Sequence of chain 1.A:
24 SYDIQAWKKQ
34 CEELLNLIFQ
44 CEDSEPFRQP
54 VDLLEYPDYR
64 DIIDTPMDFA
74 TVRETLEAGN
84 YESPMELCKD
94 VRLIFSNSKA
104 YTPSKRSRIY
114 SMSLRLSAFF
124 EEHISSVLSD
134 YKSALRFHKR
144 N

Binding-site contacts:
Ligand atom C9 contacts residue ILE112 of chain 1.A at 3.4 Å (hydrophobic).
Ligand atom C3 contacts residue PRO53 of chain 1.A at 3.6 Å (hydrophobic).
Ligand atom C13 contacts residue SER110 of chain 1.A at 3.6 Å.
Ligand atom C4 contacts residue VAL54 of chain 1.A at 3.9 Å (hydrophobic).
Ligand atom C8 contacts residue PRO49 of chain 1.A at 3.2 Å (hydrophobic).
Ligand atom S1 contacts residue ILE112 of chain 1.A at 3.9 Å.
Ligand atom C11 contacts residue TYR104 of chain 1.A at 3.8 Å (hydrophobic).
Ligand atom C3 contacts residue PRO49 of chain 1.A at 3.6 Å (hydrophobic).
Ligand atom C6 contacts residue TYR104 of chain 1.A at 4.0 Å (hydrophobic).
Ligand atom N1 contacts residue VAL54 of chain 1.A at 4.0 Å.
Ligand atom C1 contacts residue PRO49 of chain 1.A at 3.6 Å (hydrophobic).
Ligand atom C7 contacts residue VAL54 of chain 1.A at 3.7 Å (hydrophobic).
Ligand atom N3 contacts residue ILE112 of chain 1.A at 4.0 Å.
Ligand atom C11 contacts residue ILE112 of chain 1.A at 3.8 Å (hydrophobic).
Ligand atom C10 contacts residue TYR104 of chain 1.A at 3.8 Å (hydrophobic).
Ligand atom O2 contacts residue SER101 of chain 1.A at 3.0 Å (h-bond).
Ligand atom N2 contacts residue VAL54 of chain 1.A at 3.9 Å.
Ligand atom O2 contacts residue PHE50 of chain 1.A at 4.1 Å.
Ligand atom C12 contacts residue TYR104 of chain 1.A at 4.0 Å (hydrophobic).
Ligand atom C4 contacts residue PRO49 of chain 1.A at 4.0 Å (hydrophobic).
Ligand atom S1 contacts residue SER101 of chain 1.A at 3.6 Å (h-bond).
Ligand atom C7 contacts residue ILE112 of chain 1.A at 4.2 Å (hydrophobic).
Ligand atom C2 contacts residue PRO49 of chain 1.A at 3.5 Å (hydrophobic).
Ligand atom O1 contacts residue TYR59 of chain 1.A at 3.1 Å.
Ligand atom C5 contacts residue TYR59 of chain 1.A at 3.4 Å (hydrophobic).
Ligand atom O1 contacts residue VAL54 of chain 1.A at 4.0 Å.
Ligand atom C9 contacts residue SER101 of chain 1.A at 4.0 Å.
Ligand atom C8 contacts residue ILE112 of chain 1.A at 4.1 Å (hydrophobic).
Ligand atom C10 contacts residue ILE112 of chain 1.A at 3.4 Å (hydrophobic).
Ligand atom C13 contacts residue THR105 of chain 1.A at 3.7 Å.
Ligand atom C4 contacts residue TYR59 of chain 1.A at 4.1 Å (hydrophobic).
Ligand atom O2 contacts residue ILE112 of chain 1.A at 3.5 Å.
Ligand atom C7 contacts residue PRO49 of chain 1.A at 4.1 Å (hydrophobic).
Ligand atom C3 contacts residue GLN52 of chain 1.A at 3.2 Å.
Ligand atom S1 contacts residue THR105 of chain 1.A at 3.8 Å.
Ligand atom O1 contacts residue GLU58 of chain 1.A at 4.0 Å.
Ligand atom N1 contacts residue PRO49 of chain 1.A at 3.0 Å (h-bond).
Ligand atom C8 contacts residue VAL54 of chain 1.A at 4.2 Å (hydrophobic).
Ligand atom N2 contacts residue PRO49 of chain 1.A at 4.0 Å.
Ligand atom C6 contacts residue VAL54 of chain 1.A at 4.0 Å (hydrophobic).

This protein binds this small molecule.
Small molecule (SMILES): CC(C)NC(=O)N1CCN(C(=O)c2cccs2)CC1